Sequence of chain 2.A:
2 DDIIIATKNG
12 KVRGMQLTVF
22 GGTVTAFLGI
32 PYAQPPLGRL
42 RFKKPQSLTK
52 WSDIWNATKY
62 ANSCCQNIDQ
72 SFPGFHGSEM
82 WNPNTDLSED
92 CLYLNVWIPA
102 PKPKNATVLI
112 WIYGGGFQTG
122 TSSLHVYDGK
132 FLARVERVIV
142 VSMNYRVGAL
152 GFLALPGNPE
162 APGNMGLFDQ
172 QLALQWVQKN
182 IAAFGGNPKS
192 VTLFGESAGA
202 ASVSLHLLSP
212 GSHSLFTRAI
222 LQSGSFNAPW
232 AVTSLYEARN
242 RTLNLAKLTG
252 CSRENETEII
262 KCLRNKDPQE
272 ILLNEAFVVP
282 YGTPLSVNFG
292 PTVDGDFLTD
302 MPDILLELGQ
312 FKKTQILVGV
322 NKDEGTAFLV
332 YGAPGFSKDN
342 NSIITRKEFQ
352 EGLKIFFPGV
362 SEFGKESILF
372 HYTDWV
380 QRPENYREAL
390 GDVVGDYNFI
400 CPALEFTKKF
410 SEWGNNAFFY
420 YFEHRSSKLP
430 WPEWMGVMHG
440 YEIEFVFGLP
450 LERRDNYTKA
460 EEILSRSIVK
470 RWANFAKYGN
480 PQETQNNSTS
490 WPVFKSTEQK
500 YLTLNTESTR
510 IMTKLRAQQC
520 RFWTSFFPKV

Binding-site contacts:
Ligand atom C1 contacts residue GLY336 of chain 2.A at 3.8 Å.
Ligand atom C7 contacts residue ASN341 of chain 2.A at 3.0 Å.
Ligand atom C5 contacts residue GLY336 of chain 2.A at 4.4 Å.
Ligand atom O5 contacts residue SER338 of chain 2.A at 3.8 Å.
Ligand atom C5 contacts residue ASN341 of chain 2.A at 4.4 Å.
Ligand atom C3 contacts residue GLY336 of chain 2.A at 4.4 Å.
Ligand atom C2 contacts residue GLY336 of chain 2.A at 4.4 Å.
Ligand atom O7 contacts residue GLY336 of chain 2.A at 4.0 Å.
Ligand atom C5 contacts residue ASN341 of chain 2.A at 3.6 Å.
Ligand atom C4 contacts residue ASN341 of chain 2.A at 4.2 Å.
Ligand atom C1 contacts residue SER338 of chain 2.A at 4.3 Å.
Ligand atom C5 contacts residue SER338 of chain 2.A at 4.0 Å.
Ligand atom O5 contacts residue GLY336 of chain 2.A at 4.5 Å.
Ligand atom N2 contacts residue ASN341 of chain 2.A at 2.9 Å (h-bond).
Ligand atom O7 contacts residue PRO335 of chain 2.A at 4.4 Å.
Ligand atom O5 contacts residue ASN341 of chain 2.A at 2.3 Å (h-bond).
Ligand atom O7 contacts residue ASN341 of chain 2.A at 2.5 Å (h-bond).
Ligand atom C2 contacts residue ASN341 of chain 2.A at 2.4 Å.
Ligand atom C6 contacts residue SER338 of chain 2.A at 4.3 Å.
Ligand atom C6 contacts residue ASN341 of chain 2.A at 4.5 Å.
Ligand atom O5 contacts residue SER338 of chain 2.A at 3.6 Å.
Ligand atom N2 contacts residue GLY336 of chain 2.A at 4.3 Å.
Ligand atom C1 contacts residue ASN341 of chain 2.A at 1.4 Å.
Ligand atom C5 contacts residue SER338 of chain 2.A at 4.5 Å.
Ligand atom C6 contacts residue ASP340 of chain 2.A at 4.1 Å.
Ligand atom C3 contacts residue ASN341 of chain 2.A at 3.7 Å.
Ligand atom C6 contacts residue SER338 of chain 2.A at 3.7 Å.

This small molecule binds to this protein.
Small molecule (SMILES): CC(=O)N[C@H]1[C@H](O[C@H]2[C@H](O)[C@@H](NC(C)=O)CO[C@@H]2CO[C@@H]2O[C@@H](C)[C@@H](O)[C@@H](O)[C@@H]2O)O[C@H](CO)[C@@H](O)[C@@H]1O